Sequence of chain 1.C:
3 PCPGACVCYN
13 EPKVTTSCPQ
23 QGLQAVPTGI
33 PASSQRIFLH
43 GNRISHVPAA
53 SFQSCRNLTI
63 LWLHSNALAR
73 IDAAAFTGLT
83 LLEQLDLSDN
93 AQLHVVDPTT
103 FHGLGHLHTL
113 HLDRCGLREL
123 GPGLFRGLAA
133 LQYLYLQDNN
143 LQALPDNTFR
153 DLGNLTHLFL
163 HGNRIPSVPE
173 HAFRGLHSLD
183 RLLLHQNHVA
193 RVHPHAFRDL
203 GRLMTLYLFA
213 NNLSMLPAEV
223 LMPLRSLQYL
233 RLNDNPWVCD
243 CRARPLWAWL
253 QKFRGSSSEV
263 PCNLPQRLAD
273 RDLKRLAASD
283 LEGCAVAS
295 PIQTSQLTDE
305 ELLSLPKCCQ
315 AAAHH

The protein below binds the small molecule below.
Small molecule (SMILES): CC(=O)N[C@@H]1[C@@H](O)[C@H](O)[C@@H](CO)O[C@H]1O

Binding-site contacts:
Ligand atom C1 contacts residue ASN213 of chain 1.C at 4.2 Å.
Ligand atom N2 contacts residue ASN213 of chain 1.C at 3.7 Å.
Ligand atom C7 contacts residue ASN189 of chain 1.C at 3.6 Å.
Ligand atom N2 contacts residue ASN214 of chain 1.C at 2.9 Å (h-bond).
Ligand atom C7 contacts residue ASN214 of chain 1.C at 4.0 Å.
Ligand atom C6 contacts residue ASN214 of chain 1.C at 4.4 Å.
Ligand atom N2 contacts residue HIS190 of chain 1.C at 4.4 Å.
Ligand atom O7 contacts residue HIS190 of chain 1.C at 3.2 Å.
Ligand atom C4 contacts residue ASN214 of chain 1.C at 4.3 Å.
Ligand atom C7 contacts residue HIS190 of chain 1.C at 4.0 Å.
Ligand atom O7 contacts residue ASN189 of chain 1.C at 3.6 Å (h-bond).
Ligand atom C2 contacts residue ASN214 of chain 1.C at 2.5 Å.
Ligand atom C2 contacts residue HIS190 of chain 1.C at 4.2 Å.
Ligand atom C3 contacts residue ASN214 of chain 1.C at 3.8 Å.
Ligand atom C7 contacts residue ALA212 of chain 1.C at 4.3 Å (hydrophobic).
Ligand atom C8 contacts residue ALA212 of chain 1.C at 3.1 Å (hydrophobic).
Ligand atom C7 contacts residue ASN213 of chain 1.C at 4.3 Å.
Ligand atom C5 contacts residue ASN214 of chain 1.C at 3.7 Å.
Ligand atom O6 contacts residue ASN214 of chain 1.C at 3.7 Å.
Ligand atom C1 contacts residue ASN214 of chain 1.C at 1.4 Å.
Ligand atom C8 contacts residue ASN213 of chain 1.C at 4.0 Å.
Ligand atom N2 contacts residue ASN189 of chain 1.C at 4.4 Å.
Ligand atom O5 contacts residue ASN214 of chain 1.C at 2.4 Å (h-bond).
Ligand atom C8 contacts residue ASN189 of chain 1.C at 3.7 Å.